This protein binds this small molecule.
Small molecule (SMILES): CC[C@H](C)[C@H](NC(=O)[C@@H](NC(=O)[C@H](CC(N)=O)NC(=O)[C@H](Cc1ccccc1)NC(=O)[C@H](CC(C)C)NC(=O)[C@@H](N)CO)[C@@H](C)O)C(=O)N[C@@H](C)C(=O)N[C@H](C(=O)N[C@H](C=O)CC(C)C)C(C)C

Sequence of chain 1.D:
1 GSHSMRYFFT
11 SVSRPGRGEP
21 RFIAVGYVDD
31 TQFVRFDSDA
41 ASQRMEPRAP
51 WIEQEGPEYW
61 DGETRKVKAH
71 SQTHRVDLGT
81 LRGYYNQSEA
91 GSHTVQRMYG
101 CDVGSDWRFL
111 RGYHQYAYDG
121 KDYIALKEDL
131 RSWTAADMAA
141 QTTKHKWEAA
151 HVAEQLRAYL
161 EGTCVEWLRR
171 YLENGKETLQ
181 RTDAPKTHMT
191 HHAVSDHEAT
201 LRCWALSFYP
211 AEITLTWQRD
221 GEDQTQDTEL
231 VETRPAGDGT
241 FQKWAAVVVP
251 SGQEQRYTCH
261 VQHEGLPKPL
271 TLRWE

Binding-site contacts:
Ligand atom CB contacts residue TRP167 of chain 1.D at 3.4 Å (hydrophobic).
Ligand atom O contacts residue THR73 of chain 1.D at 3.5 Å (h-bond).
Ligand atom CA contacts residue TYR171 of chain 1.D at 3.5 Å (hydrophobic).
Ligand atom O contacts residue TRP147 of chain 1.D at 2.8 Å (h-bond).
Ligand atom CG2 contacts residue ALA69 of chain 1.D at 3.4 Å (hydrophobic).
Ligand atom N contacts residue TYR99 of chain 1.D at 3.6 Å (h-bond).
Ligand atom CD1 contacts residue ARG97 of chain 1.D at 3.3 Å.
Ligand atom CG1 contacts residue ARG97 of chain 1.D at 3.6 Å.
Ligand atom O contacts residue LYS66 of chain 1.D at 3.5 Å.
Ligand atom N contacts residue LYS66 of chain 1.D at 3.5 Å (salt-bridge).
Ligand atom C contacts residue LYS146 of chain 1.D at 3.2 Å.
Ligand atom OG contacts residue GLU63 of chain 1.D at 3.2 Å (salt-bridge).
Ligand atom OG contacts residue TRP167 of chain 1.D at 3.4 Å.
Ligand atom CA contacts residue TYR7 of chain 1.D at 3.4 Å (hydrophobic).
Ligand atom O contacts residue LYS66 of chain 1.D at 3.5 Å.
Ligand atom O contacts residue LYS146 of chain 1.D at 2.7 Å (salt-bridge).
Ligand atom CD2 contacts residue TYR99 of chain 1.D at 3.6 Å (hydrophobic).
Ligand atom CB contacts residue ASP77 of chain 1.D at 3.1 Å.
Ligand atom N contacts residue GLU63 of chain 1.D at 2.7 Å (salt-bridge).
Ligand atom O contacts residue THR73 of chain 1.D at 3.5 Å.
Ligand atom N contacts residue TYR7 of chain 1.D at 2.7 Å (h-bond).
Ligand atom CB contacts residue LYS66 of chain 1.D at 3.4 Å.
Ligand atom CG1 contacts residue ASP77 of chain 1.D at 3.5 Å.
Ligand atom N contacts residue ASP77 of chain 1.D at 3.1 Å (salt-bridge).
Ligand atom OD1 contacts residue LYS66 of chain 1.D at 3.2 Å.
Ligand atom O contacts residue TYR159 of chain 1.D at 2.8 Å (h-bond).
Ligand atom CA contacts residue GLU63 of chain 1.D at 3.1 Å.
Ligand atom CB contacts residue TYR99 of chain 1.D at 3.5 Å (hydrophobic).
Ligand atom O contacts residue HIS70 of chain 1.D at 3.2 Å.
Ligand atom O contacts residue LYS146 of chain 1.D at 3.4 Å (salt-bridge).
Ligand atom CA contacts residue THR73 of chain 1.D at 3.6 Å.
Ligand atom N contacts residue TYR171 of chain 1.D at 2.7 Å (h-bond).
Ligand atom CG2 contacts residue THR73 of chain 1.D at 3.1 Å.
Ligand atom C contacts residue TYR7 of chain 1.D at 3.3 Å (hydrophobic).
Ligand atom CB contacts residue TYR171 of chain 1.D at 3.4 Å (hydrophobic).
Ligand atom CA contacts residue ASP77 of chain 1.D at 3.6 Å.
Ligand atom C contacts residue GLU63 of chain 1.D at 3.4 Å.
Ligand atom CE1 contacts residue LEU156 of chain 1.D at 3.6 Å (hydrophobic).
Ligand atom N contacts residue TYR7 of chain 1.D at 3.6 Å.
Ligand atom O contacts residue TYR7 of chain 1.D at 3.6 Å.